Sequence of chain 1.A:
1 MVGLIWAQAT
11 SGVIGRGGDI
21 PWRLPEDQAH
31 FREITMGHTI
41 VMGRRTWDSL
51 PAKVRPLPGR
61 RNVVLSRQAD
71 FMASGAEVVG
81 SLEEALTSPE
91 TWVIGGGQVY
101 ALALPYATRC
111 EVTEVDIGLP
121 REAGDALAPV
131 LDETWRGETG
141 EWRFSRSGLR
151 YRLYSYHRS

The protein below binds the small molecule below.
Small molecule (SMILES): CC1(C)N=C(N)N=C(N)N1OCCCOc1ccc(Br)cc1

Binding-site contacts:
Ligand atom N4 contacts residue NDP1 of chain 1.C at 3.9 Å.
Ligand atom NH2 contacts residue PHE31 of chain 1.A at 3.8 Å.
Ligand atom C1 contacts residue ASP27 of chain 1.A at 3.6 Å.
Ligand atom C3 contacts residue TRP6 of chain 1.A at 4.0 Å (hydrophobic).
Ligand atom C5 contacts residue ILE5 of chain 1.A at 3.6 Å (hydrophobic).
Ligand atom N2 contacts residue PHE31 of chain 1.A at 3.7 Å.
Ligand atom N2 contacts residue ASP27 of chain 1.A at 2.7 Å (salt-bridge).
Ligand atom CM2 contacts residue ASP27 of chain 1.A at 3.7 Å.
Ligand atom O11 contacts residue LEU50 of chain 1.A at 3.9 Å.
Ligand atom O7 contacts residue NDP1 of chain 1.C at 3.4 Å.
Ligand atom C17 contacts residue VAL54 of chain 1.A at 3.9 Å (hydrophobic).
Ligand atom C8 contacts residue PHE31 of chain 1.A at 3.5 Å (hydrophobic).
Ligand atom CM1 contacts residue ASP27 of chain 1.A at 3.9 Å.
Ligand atom NH2 contacts residue TYR100 of chain 1.A at 3.1 Å (h-bond).
Ligand atom NH2 contacts residue ILE5 of chain 1.A at 2.8 Å (h-bond).
Ligand atom C15 contacts residue LEU57 of chain 1.A at 3.8 Å (hydrophobic).
Ligand atom N4 contacts residue ILE5 of chain 1.A at 3.5 Å (h-bond).
Ligand atom C16 contacts residue VAL54 of chain 1.A at 3.9 Å (hydrophobic).
Ligand atom CM2 contacts residue ILE20 of chain 1.A at 3.6 Å (hydrophobic).
Ligand atom CM2 contacts residue NDP1 of chain 1.C at 3.2 Å.
Ligand atom NH1 contacts residue TRP6 of chain 1.A at 3.8 Å.
Ligand atom C12 contacts residue LEU50 of chain 1.A at 3.8 Å (hydrophobic).
Ligand atom NH1 contacts residue ILE5 of chain 1.A at 3.8 Å.
Ligand atom C3 contacts residue PHE31 of chain 1.A at 3.9 Å (hydrophobic).
Ligand atom N4 contacts residue PHE31 of chain 1.A at 3.6 Å.
Ligand atom C5 contacts residue NDP1 of chain 1.C at 3.5 Å.
Ligand atom O7 contacts residue ILE94 of chain 1.A at 3.9 Å.
Ligand atom N6 contacts residue PHE31 of chain 1.A at 3.5 Å.
Ligand atom C3 contacts residue ASP27 of chain 1.A at 3.4 Å.
Ligand atom NH2 contacts residue ILE94 of chain 1.A at 2.9 Å (h-bond).
Ligand atom NH2 contacts residue NDP1 of chain 1.C at 3.6 Å.
Ligand atom C17 contacts residue PRO51 of chain 1.A at 3.9 Å (hydrophobic).
Ligand atom C14 contacts residue PRO51 of chain 1.A at 3.4 Å (hydrophobic).
Ligand atom N4 contacts residue TRP6 of chain 1.A at 3.4 Å.
Ligand atom NH1 contacts residue ASP27 of chain 1.A at 3.0 Å (salt-bridge).
Ligand atom CM1 contacts residue GLN28 of chain 1.A at 3.2 Å.
Ligand atom C9 contacts residue THR46 of chain 1.A at 3.9 Å.
Ligand atom C8 contacts residue ILE94 of chain 1.A at 3.6 Å (hydrophobic).
Ligand atom C5 contacts residue PHE31 of chain 1.A at 3.6 Å (hydrophobic).
Ligand atom C10 contacts residue LEU50 of chain 1.A at 3.7 Å (hydrophobic).